This small molecule binds to this protein.
Small molecule (SMILES): C[C@]12CC[C@@H]3c4ccc(O)cc4C(=NOCC(=O)O)C[C@H]3[C@@H]1CC[C@@H]2O

Sequence of chain 1.B:
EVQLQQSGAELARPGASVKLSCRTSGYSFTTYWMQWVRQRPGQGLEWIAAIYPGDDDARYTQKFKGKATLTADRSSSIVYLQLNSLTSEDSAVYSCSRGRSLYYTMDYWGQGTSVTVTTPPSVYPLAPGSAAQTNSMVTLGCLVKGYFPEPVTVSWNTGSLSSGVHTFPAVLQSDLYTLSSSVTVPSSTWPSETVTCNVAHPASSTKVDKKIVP

Sequence of chain 1.A:
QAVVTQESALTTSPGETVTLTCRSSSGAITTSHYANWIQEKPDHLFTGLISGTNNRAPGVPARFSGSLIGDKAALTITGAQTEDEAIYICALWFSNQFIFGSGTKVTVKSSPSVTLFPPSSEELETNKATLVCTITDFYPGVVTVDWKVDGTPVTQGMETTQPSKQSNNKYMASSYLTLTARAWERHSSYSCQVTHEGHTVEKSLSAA

Binding-site contacts:
Ligand atom C18 contacts residue TRP93 of chain 1.A at 3.5 Å (hydrophobic).
Ligand atom C10 contacts residue TRP93 of chain 1.A at 3.8 Å (hydrophobic).
Ligand atom C4 contacts residue ARG59 of chain 1.B at 3.9 Å.
Ligand atom C12 contacts residue ALA50 of chain 1.B at 3.5 Å (hydrophobic).
Ligand atom C5 contacts residue TRP93 of chain 1.A at 4.0 Å (hydrophobic).
Ligand atom C2 contacts residue ASN96 of chain 1.A at 3.5 Å.
Ligand atom C12 contacts residue TRP33 of chain 1.B at 4.0 Å (hydrophobic).
Ligand atom C11 contacts residue TRP47 of chain 1.B at 4.0 Å (hydrophobic).
Ligand atom C17 contacts residue TRP33 of chain 1.B at 3.5 Å (hydrophobic).
Ligand atom C15 contacts residue LEU102 of chain 1.B at 3.7 Å (hydrophobic).
Ligand atom C12 contacts residue GLN35 of chain 1.B at 3.9 Å.
Ligand atom C11 contacts residue ALA50 of chain 1.B at 3.7 Å (hydrophobic).
Ligand atom O3 contacts residue ASN96 of chain 1.A at 3.0 Å.
Ligand atom C10 contacts residue ARG59 of chain 1.B at 3.6 Å.
Ligand atom C19 contacts residue ARG59 of chain 1.B at 3.4 Å.
Ligand atom C3 contacts residue ASN96 of chain 1.A at 3.4 Å.
Ligand atom C20 contacts residue ARG59 of chain 1.B at 3.2 Å.
Ligand atom C5 contacts residue ARG59 of chain 1.B at 3.4 Å.
Ligand atom C6 contacts residue ARG59 of chain 1.B at 3.2 Å.
Ligand atom C9 contacts residue TRP33 of chain 1.B at 4.0 Å (hydrophobic).
Ligand atom O17 contacts residue GLN35 of chain 1.B at 2.7 Å (h-bond).
Ligand atom O19 contacts residue ARG59 of chain 1.B at 3.2 Å (salt-bridge).
Ligand atom C17 contacts residue GLN35 of chain 1.B at 3.5 Å.
Ligand atom C12 contacts residue TRP47 of chain 1.B at 4.0 Å (hydrophobic).
Ligand atom N19 contacts residue ARG59 of chain 1.B at 3.0 Å (salt-bridge).
Ligand atom C16 contacts residue SER101 of chain 1.B at 3.5 Å.
Ligand atom O17 contacts residue THR105 of chain 1.B at 2.5 Å (h-bond).
Ligand atom O17 contacts residue GLY99 of chain 1.B at 3.7 Å.
Ligand atom C1 contacts residue ARG59 of chain 1.B at 3.5 Å.
Ligand atom C8 contacts residue TRP93 of chain 1.A at 3.8 Å (hydrophobic).
Ligand atom C18 contacts residue LEU102 of chain 1.B at 3.8 Å (hydrophobic).
Ligand atom C14 contacts residue TRP33 of chain 1.B at 3.5 Å (hydrophobic).
Ligand atom C15 contacts residue SER101 of chain 1.B at 3.8 Å.
Ligand atom C17 contacts residue THR105 of chain 1.B at 3.8 Å.
Ligand atom C7 contacts residue ARG59 of chain 1.B at 3.7 Å.
Ligand atom C16 contacts residue TRP33 of chain 1.B at 3.4 Å (hydrophobic).
Ligand atom O20 contacts residue ARG59 of chain 1.B at 3.6 Å (salt-bridge).
Ligand atom C18 contacts residue TRP47 of chain 1.B at 3.9 Å (hydrophobic).
Ligand atom C15 contacts residue TRP33 of chain 1.B at 3.9 Å (hydrophobic).
Ligand atom C2 contacts residue ARG59 of chain 1.B at 3.5 Å.